This small molecule binds to this protein.
Small molecule (SMILES): CC(=O)N[C@H]1[C@H](O[C@H]2[C@H](O)[C@@H](NC(C)=O)CO[C@@H]2CO)O[C@H](CO)[C@@H](O)[C@@H]1O

Sequence of chain 1.B:
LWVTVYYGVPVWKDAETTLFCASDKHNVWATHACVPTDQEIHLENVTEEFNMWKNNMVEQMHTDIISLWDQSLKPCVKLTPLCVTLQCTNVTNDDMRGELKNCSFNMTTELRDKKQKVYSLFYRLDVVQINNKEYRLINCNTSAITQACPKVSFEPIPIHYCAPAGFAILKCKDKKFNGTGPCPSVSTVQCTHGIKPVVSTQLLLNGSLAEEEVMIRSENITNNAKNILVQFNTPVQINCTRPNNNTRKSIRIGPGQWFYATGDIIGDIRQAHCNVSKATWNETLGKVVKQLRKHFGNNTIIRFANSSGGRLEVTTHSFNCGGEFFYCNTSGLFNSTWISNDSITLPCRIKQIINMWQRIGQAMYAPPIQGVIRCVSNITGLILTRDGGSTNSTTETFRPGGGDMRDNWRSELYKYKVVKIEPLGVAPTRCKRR

Binding-site contacts:
Ligand atom C1 contacts residue NAG1 of chain 1.NA at 4.5 Å.
Ligand atom N2 contacts residue ASN353 of chain 1.B at 2.9 Å (h-bond).
Ligand atom O5 contacts residue ASN353 of chain 1.B at 2.3 Å (h-bond).
Ligand atom C7 contacts residue NAG1 of chain 1.MA at 3.8 Å.
Ligand atom O4 contacts residue NAG1 of chain 1.NA at 3.6 Å.
Ligand atom C4 contacts residue NAG1 of chain 1.MA at 3.9 Å.
Ligand atom N2 contacts residue NAG1 of chain 1.MA at 3.2 Å (h-bond).
Ligand atom C6 contacts residue NAG1 of chain 1.MA at 3.6 Å.
Ligand atom C4 contacts residue ASN353 of chain 1.B at 4.2 Å.
Ligand atom C7 contacts residue NAG1 of chain 1.NA at 3.2 Å.
Ligand atom N2 contacts residue NAG1 of chain 1.NA at 3.5 Å (h-bond).
Ligand atom C2 contacts residue NAG1 of chain 1.NA at 4.0 Å.
Ligand atom O7 contacts residue ASN353 of chain 1.B at 3.2 Å (h-bond).
Ligand atom C1 contacts residue ASN353 of chain 1.B at 1.4 Å.
Ligand atom C5 contacts residue NAG1 of chain 1.MA at 3.6 Å.
Ligand atom O7 contacts residue NAG1 of chain 1.NA at 3.3 Å (h-bond).
Ligand atom C6 contacts residue NAG1 of chain 1.NA at 3.9 Å.
Ligand atom C8 contacts residue ASN353 of chain 1.B at 4.4 Å.
Ligand atom C8 contacts residue NAG1 of chain 1.MA at 3.4 Å.
Ligand atom C7 contacts residue ASN353 of chain 1.B at 3.3 Å.
Ligand atom O6 contacts residue NAG1 of chain 1.MA at 2.6 Å (h-bond).
Ligand atom C5 contacts residue NAG1 of chain 1.NA at 4.0 Å.
Ligand atom C5 contacts residue ASN353 of chain 1.B at 3.6 Å.
Ligand atom C1 contacts residue NAG1 of chain 1.MA at 3.5 Å.
Ligand atom O6 contacts residue SER355 of chain 1.B at 4.4 Å.
Ligand atom O6 contacts residue NAG1 of chain 1.NA at 3.0 Å (h-bond).
Ligand atom O3 contacts residue NAG1 of chain 1.MA at 4.1 Å.
Ligand atom C2 contacts residue ASN353 of chain 1.B at 2.5 Å.
Ligand atom C1 contacts residue SER355 of chain 1.B at 3.9 Å.
Ligand atom O5 contacts residue NAG1 of chain 1.MA at 2.7 Å (h-bond).
Ligand atom C4 contacts residue NAG1 of chain 1.NA at 4.5 Å.
Ligand atom C8 contacts residue NAG1 of chain 1.NA at 3.5 Å.
Ligand atom C5 contacts residue SER355 of chain 1.B at 3.9 Å.
Ligand atom O4 contacts residue NAG1 of chain 1.MA at 3.5 Å (h-bond).
Ligand atom C3 contacts residue ASN353 of chain 1.B at 3.8 Å.
Ligand atom O5 contacts residue SER355 of chain 1.B at 4.1 Å.
Ligand atom C3 contacts residue NAG1 of chain 1.MA at 4.5 Å.
Ligand atom C2 contacts residue NAG1 of chain 1.MA at 3.8 Å.